Binding-site contacts:
Ligand atom C5 contacts residue ASN1061 of chain 1.B at 3.6 Å.
Ligand atom O5 contacts residue ASN1061 of chain 1.B at 2.3 Å (h-bond).
Ligand atom C8 contacts residue GLU1059 of chain 1.B at 3.4 Å.
Ligand atom C1 contacts residue ASN1061 of chain 1.B at 1.4 Å.
Ligand atom C4 contacts residue ASN1061 of chain 1.B at 4.2 Å.
Ligand atom C5 contacts residue ALA693 of chain 1.B at 3.9 Å (hydrophobic).
Ligand atom C3 contacts residue ASN1061 of chain 1.B at 3.8 Å.
Ligand atom C7 contacts residue ALA693 of chain 1.B at 4.3 Å (hydrophobic).
Ligand atom N2 contacts residue ASN1061 of chain 1.B at 3.0 Å (h-bond).
Ligand atom O7 contacts residue ALA693 of chain 1.B at 4.0 Å.
Ligand atom C2 contacts residue ASN1061 of chain 1.B at 2.5 Å.
Ligand atom C7 contacts residue ASN1061 of chain 1.B at 3.6 Å.
Ligand atom O7 contacts residue ASN1061 of chain 1.B at 3.8 Å.
Ligand atom O4 contacts residue ALA693 of chain 1.B at 4.2 Å.
Ligand atom C6 contacts residue ALA693 of chain 1.B at 4.2 Å (hydrophobic).

Sequence of chain 1.B:
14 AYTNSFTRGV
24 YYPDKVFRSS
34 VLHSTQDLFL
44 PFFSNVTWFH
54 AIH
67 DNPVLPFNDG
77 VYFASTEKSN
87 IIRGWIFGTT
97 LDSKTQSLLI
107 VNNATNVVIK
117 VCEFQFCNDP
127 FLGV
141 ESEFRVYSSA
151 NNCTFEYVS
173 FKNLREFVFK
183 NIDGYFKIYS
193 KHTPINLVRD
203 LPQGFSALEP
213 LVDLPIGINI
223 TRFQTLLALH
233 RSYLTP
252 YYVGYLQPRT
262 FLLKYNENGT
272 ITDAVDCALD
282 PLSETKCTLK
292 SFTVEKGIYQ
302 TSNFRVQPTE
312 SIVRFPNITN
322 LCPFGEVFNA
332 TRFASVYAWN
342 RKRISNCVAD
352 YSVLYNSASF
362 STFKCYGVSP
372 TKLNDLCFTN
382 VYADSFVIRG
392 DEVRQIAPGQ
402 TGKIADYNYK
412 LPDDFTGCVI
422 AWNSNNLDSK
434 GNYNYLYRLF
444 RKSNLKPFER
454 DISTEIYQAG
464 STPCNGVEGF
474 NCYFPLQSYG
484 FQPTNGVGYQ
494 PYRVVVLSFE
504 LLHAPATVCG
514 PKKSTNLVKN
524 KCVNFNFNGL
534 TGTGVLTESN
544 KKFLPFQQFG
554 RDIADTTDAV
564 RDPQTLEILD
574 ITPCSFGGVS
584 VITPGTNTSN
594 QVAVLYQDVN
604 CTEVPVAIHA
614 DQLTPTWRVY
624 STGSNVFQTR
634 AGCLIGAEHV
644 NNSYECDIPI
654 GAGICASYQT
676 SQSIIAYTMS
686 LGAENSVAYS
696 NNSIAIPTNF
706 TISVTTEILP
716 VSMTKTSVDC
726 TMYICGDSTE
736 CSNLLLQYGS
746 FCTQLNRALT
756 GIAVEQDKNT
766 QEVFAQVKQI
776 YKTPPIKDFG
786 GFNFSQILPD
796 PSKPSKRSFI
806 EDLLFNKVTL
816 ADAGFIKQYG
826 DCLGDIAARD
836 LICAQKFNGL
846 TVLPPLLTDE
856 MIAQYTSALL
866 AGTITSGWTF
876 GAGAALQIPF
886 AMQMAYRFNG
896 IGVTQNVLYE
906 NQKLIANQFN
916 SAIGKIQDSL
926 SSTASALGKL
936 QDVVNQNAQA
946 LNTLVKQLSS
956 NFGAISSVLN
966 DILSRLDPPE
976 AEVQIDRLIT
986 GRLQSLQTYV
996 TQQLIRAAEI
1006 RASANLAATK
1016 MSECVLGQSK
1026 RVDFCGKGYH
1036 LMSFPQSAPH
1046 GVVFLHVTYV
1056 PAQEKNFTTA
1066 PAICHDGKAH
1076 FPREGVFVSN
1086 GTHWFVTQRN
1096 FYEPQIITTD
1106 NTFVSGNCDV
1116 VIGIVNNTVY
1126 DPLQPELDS

A small-molecule ligand and the protein it binds are described below.
Small molecule (SMILES): CC(=O)N[C@H]1[C@H](O[C@H]2[C@H](O)[C@@H](NC(C)=O)CO[C@@H]2CO)O[C@H](CO)[C@@H](O)[C@@H]1O